Sequence of chain 1.D:
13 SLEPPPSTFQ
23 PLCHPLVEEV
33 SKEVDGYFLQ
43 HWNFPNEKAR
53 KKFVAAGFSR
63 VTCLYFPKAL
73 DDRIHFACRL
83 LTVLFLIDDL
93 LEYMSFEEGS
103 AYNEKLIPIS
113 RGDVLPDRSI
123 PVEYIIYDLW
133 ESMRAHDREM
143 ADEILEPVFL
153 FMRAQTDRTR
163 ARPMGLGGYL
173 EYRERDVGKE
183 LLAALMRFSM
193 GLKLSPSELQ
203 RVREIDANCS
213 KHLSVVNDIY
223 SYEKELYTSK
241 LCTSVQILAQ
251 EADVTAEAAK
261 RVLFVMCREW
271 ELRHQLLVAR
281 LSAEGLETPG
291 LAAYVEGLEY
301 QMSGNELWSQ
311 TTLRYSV

Binding-site contacts:
Ligand atom O1B contacts residue ARG314 of chain 1.D at 3.8 Å.
Ligand atom O3B contacts residue TYR315 of chain 1.D at 2.7 Å (h-bond).
Ligand atom O3B contacts residue ARG314 of chain 1.D at 2.4 Å (salt-bridge).
Ligand atom C11 contacts residue PHE153 of chain 1.D at 3.0 Å (hydrophobic).
Ligand atom O1B contacts residue TYR315 of chain 1.D at 3.9 Å.
Ligand atom C6 contacts residue TYR67 of chain 1.D at 3.2 Å (hydrophobic).
Ligand atom C6 contacts residue LEU184 of chain 1.D at 3.6 Å (hydrophobic).
Ligand atom O2A contacts residue ASN219 of chain 1.D at 3.0 Å (h-bond).
Ligand atom C12 contacts residue PHE153 of chain 1.D at 3.5 Å (hydrophobic).
Ligand atom O2A contacts residue MG1 of chain 1.K at 1.9 Å.
Ligand atom C4 contacts residue ASN219 of chain 1.D at 3.5 Å.
Ligand atom O1B contacts residue LYS226 of chain 1.D at 3.1 Å (salt-bridge).
Ligand atom C14 contacts residue ARG314 of chain 1.D at 3.9 Å.
Ligand atom O1 contacts residue ASN219 of chain 1.D at 3.0 Å (h-bond).
Ligand atom O2B contacts residue ASN219 of chain 1.D at 2.6 Å (h-bond).
Ligand atom O2B contacts residue SER223 of chain 1.D at 3.6 Å.
Ligand atom P2 contacts residue MG1 of chain 1.K at 3.4 Å.
Ligand atom P2 contacts residue ARG314 of chain 1.D at 3.6 Å.
Ligand atom P1 contacts residue MG1 of chain 1.K at 3.3 Å.
Ligand atom C7 contacts residue TYR67 of chain 1.D at 3.7 Å (hydrophobic).
Ligand atom O3A contacts residue MG1 of chain 1.K at 3.9 Å.
Ligand atom C15 contacts residue LEU86 of chain 1.D at 3.3 Å (hydrophobic).
Ligand atom F contacts residue LYS181 of chain 1.D at 3.2 Å.
Ligand atom P1 contacts residue ASN219 of chain 1.D at 3.8 Å.
Ligand atom O2A contacts residue GLU227 of chain 1.D at 3.1 Å (salt-bridge).
Ligand atom C13 contacts residue PHE87 of chain 1.D at 3.5 Å (hydrophobic).
Ligand atom C14 contacts residue PHE87 of chain 1.D at 3.0 Å (hydrophobic).
Ligand atom O2B contacts residue MG1 of chain 1.K at 2.3 Å.
Ligand atom C1 contacts residue ASN219 of chain 1.D at 3.9 Å.
Ligand atom O1B contacts residue MG1 of chain 1.K at 3.7 Å.
Ligand atom O1B contacts residue GLU227 of chain 1.D at 3.8 Å.
Ligand atom P2 contacts residue TYR315 of chain 1.D at 3.5 Å.
Ligand atom O1 contacts residue MG1 of chain 1.K at 3.6 Å.
Ligand atom C10 contacts residue GLY180 of chain 1.D at 3.8 Å.
Ligand atom C4 contacts residue TYR315 of chain 1.D at 3.4 Å (hydrophobic).
Ligand atom O2B contacts residue GLU227 of chain 1.D at 3.9 Å.
Ligand atom C5 contacts residue TYR67 of chain 1.D at 3.2 Å (hydrophobic).
Ligand atom C7 contacts residue LEU184 of chain 1.D at 3.9 Å (hydrophobic).
Ligand atom C15 contacts residue PHE87 of chain 1.D at 3.6 Å (hydrophobic).
Ligand atom O2B contacts residue TYR315 of chain 1.D at 3.0 Å (h-bond).

This protein binds this small molecule.
Small molecule (SMILES): CC(C)=CCC/C(C)=C/CC/C(C)=C(\F)CO[P](=O)(O)OP(=O)(O)O